Sequence of chain 1.E:
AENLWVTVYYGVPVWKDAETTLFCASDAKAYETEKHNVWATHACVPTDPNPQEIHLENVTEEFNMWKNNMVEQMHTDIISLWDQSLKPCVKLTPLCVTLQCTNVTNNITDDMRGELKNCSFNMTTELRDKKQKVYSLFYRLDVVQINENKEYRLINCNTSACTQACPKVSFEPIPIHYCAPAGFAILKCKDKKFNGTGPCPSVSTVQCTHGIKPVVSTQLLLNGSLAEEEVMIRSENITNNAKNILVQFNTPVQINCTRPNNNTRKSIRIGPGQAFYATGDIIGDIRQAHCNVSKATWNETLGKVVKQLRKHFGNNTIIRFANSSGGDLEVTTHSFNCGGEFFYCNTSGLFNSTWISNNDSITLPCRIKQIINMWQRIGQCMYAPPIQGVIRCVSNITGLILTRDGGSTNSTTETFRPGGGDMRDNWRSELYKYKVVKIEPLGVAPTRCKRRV

Binding-site contacts:
Ligand atom C8 contacts residue NAG1 of chain 1.EA at 3.8 Å.
Ligand atom C8 contacts residue NAG2 of chain 1.EA at 3.8 Å.
Ligand atom C7 contacts residue ASN361 of chain 1.E at 3.3 Å.
Ligand atom C1 contacts residue ASN361 of chain 1.E at 1.4 Å.
Ligand atom C4 contacts residue ASN361 of chain 1.E at 4.2 Å.
Ligand atom C8 contacts residue SER357 of chain 1.E at 4.4 Å.
Ligand atom C2 contacts residue ASN361 of chain 1.E at 2.4 Å.
Ligand atom N2 contacts residue ASN361 of chain 1.E at 2.9 Å (h-bond).
Ligand atom O7 contacts residue ASN361 of chain 1.E at 3.5 Å (h-bond).
Ligand atom O5 contacts residue ASN361 of chain 1.E at 2.4 Å (h-bond).
Ligand atom C8 contacts residue ASN361 of chain 1.E at 4.4 Å.
Ligand atom C3 contacts residue ASN361 of chain 1.E at 3.8 Å.
Ligand atom C5 contacts residue ASN361 of chain 1.E at 3.7 Å.

A small-molecule ligand and the protein it binds are described below.
Small molecule (SMILES): CC(=O)N[C@@H]1[C@@H](O)[C@H](O)[C@@H](CO)O[C@H]1O